This protein binds this small molecule.
Small molecule (SMILES): Cc1cc2oc(=O)c(Cc3cccc4ccccc34)c(O)c2cc1C

Binding-site contacts:
Ligand atom C2 contacts residue FAD1 of chain 1.O at 3.0 Å.
Ligand atom C21 contacts residue HIS194 of chain 1.D at 3.7 Å.
Ligand atom C12 contacts residue TYR126 of chain 1.C at 3.5 Å (hydrophobic).
Ligand atom C5 contacts residue TYR128 of chain 1.C at 3.8 Å (hydrophobic).
Ligand atom C10 contacts residue TYR128 of chain 1.C at 3.6 Å (hydrophobic).
Ligand atom C4 contacts residue TYR128 of chain 1.C at 3.9 Å (hydrophobic).
Ligand atom C4 contacts residue FAD1 of chain 1.O at 3.6 Å.
Ligand atom C20 contacts residue GLY149 of chain 1.D at 3.8 Å.
Ligand atom C23 contacts residue PHE232 of chain 1.C at 3.9 Å (hydrophobic).
Ligand atom C6 contacts residue FAD1 of chain 1.O at 3.3 Å.
Ligand atom C1 contacts residue PHE178 of chain 1.C at 3.9 Å (hydrophobic).
Ligand atom C11 contacts residue FAD1 of chain 1.O at 3.3 Å.
Ligand atom O7 contacts residue GLY150 of chain 1.D at 3.0 Å.
Ligand atom C19 contacts residue MET154 of chain 1.D at 4.0 Å (hydrophobic).
Ligand atom C8 contacts residue FAD1 of chain 1.O at 3.5 Å.
Ligand atom C8 contacts residue GLY150 of chain 1.D at 3.6 Å.
Ligand atom C21 contacts residue PHE232 of chain 1.C at 3.6 Å (hydrophobic).
Ligand atom C3 contacts residue FAD1 of chain 1.O at 3.3 Å.
Ligand atom O7 contacts residue MET154 of chain 1.D at 3.6 Å.
Ligand atom C11 contacts residue PHE178 of chain 1.C at 3.8 Å (hydrophobic).
Ligand atom C11 contacts residue TRP105 of chain 1.D at 3.4 Å (hydrophobic).
Ligand atom C22 contacts residue PHE232 of chain 1.C at 3.3 Å (hydrophobic).
Ligand atom O7 contacts residue FAD1 of chain 1.O at 3.7 Å.
Ligand atom C5 contacts residue FAD1 of chain 1.O at 3.7 Å.
Ligand atom C18 contacts residue MET131 of chain 1.C at 3.5 Å (hydrophobic).
Ligand atom C18 contacts residue TYR128 of chain 1.C at 3.5 Å (hydrophobic).
Ligand atom C1 contacts residue FAD1 of chain 1.O at 3.3 Å.
Ligand atom C13 contacts residue GLY150 of chain 1.D at 3.3 Å.
Ligand atom C9 contacts residue GLY150 of chain 1.D at 3.7 Å.
Ligand atom C9 contacts residue GLY149 of chain 1.D at 4.0 Å.
Ligand atom C2 contacts residue PHE178 of chain 1.C at 3.5 Å (hydrophobic).
Ligand atom O1 contacts residue TYR128 of chain 1.C at 3.2 Å (h-bond).
Ligand atom C10 contacts residue FAD1 of chain 1.O at 3.9 Å.
Ligand atom C12 contacts residue FAD1 of chain 1.O at 3.5 Å.
Ligand atom O2 contacts residue HIS161 of chain 1.D at 3.2 Å.
Ligand atom O7 contacts residue HIS161 of chain 1.D at 2.8 Å.
Ligand atom O2 contacts residue FAD1 of chain 1.O at 3.4 Å (h-bond).
Ligand atom C13 contacts residue GLY149 of chain 1.D at 3.3 Å.
Ligand atom C19 contacts residue TYR128 of chain 1.C at 3.6 Å (hydrophobic).
Ligand atom C8 contacts residue HIS161 of chain 1.D at 3.4 Å.

Sequence of chain 1.D:
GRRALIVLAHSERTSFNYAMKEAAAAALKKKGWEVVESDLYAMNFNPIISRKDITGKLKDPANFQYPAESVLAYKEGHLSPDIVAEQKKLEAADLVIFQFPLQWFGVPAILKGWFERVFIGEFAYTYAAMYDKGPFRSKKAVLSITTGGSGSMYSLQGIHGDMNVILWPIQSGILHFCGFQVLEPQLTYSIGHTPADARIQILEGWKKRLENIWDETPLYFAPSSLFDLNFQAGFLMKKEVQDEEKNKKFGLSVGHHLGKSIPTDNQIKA

Sequence of chain 1.C:
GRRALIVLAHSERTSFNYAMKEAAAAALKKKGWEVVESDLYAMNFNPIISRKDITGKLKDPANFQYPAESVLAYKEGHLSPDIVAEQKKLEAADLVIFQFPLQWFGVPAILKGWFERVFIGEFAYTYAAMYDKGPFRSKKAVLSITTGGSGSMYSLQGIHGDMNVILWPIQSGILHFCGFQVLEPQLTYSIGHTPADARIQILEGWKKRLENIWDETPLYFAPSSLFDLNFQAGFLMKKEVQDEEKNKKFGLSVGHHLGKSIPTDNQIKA